This small molecule binds to this protein.
Small molecule (SMILES): CC[C@H](C)[C@H](NC(=O)[C@H](C)N)C(=O)N[C@@H](CC(C)C)C(=O)N[C@@H](CC1=NC=NC1)C(=O)N[C@@H](CCCN=C(N)N)C(=O)N[C@@H](CC(C)C)C(=O)N[C@@H](CC(C)C)C(=O)N[C@@H](CCC(N)=O)C(=O)N[C@@H](C)C=O

Sequence of chain 1.A:
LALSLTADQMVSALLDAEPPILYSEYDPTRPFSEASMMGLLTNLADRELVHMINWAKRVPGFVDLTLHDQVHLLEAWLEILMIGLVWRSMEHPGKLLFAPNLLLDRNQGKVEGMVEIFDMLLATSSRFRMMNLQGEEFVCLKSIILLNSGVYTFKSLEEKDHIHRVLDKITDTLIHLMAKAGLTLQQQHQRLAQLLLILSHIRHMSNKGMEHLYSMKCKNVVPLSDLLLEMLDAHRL

Binding-site contacts:
Ligand atom CD1 contacts residue VAL75 of chain 1.A at 3.5 Å (hydrophobic).
Ligand atom CD1 contacts residue LEU238 of chain 1.A at 4.2 Å (hydrophobic).
Ligand atom CA contacts residue VAL75 of chain 1.A at 4.0 Å (hydrophobic).
Ligand atom C contacts residue LYS61 of chain 1.A at 3.8 Å.
Ligand atom CB contacts residue LEU71 of chain 1.A at 3.6 Å (hydrophobic).
Ligand atom CD2 contacts residue VAL75 of chain 1.A at 3.5 Å (hydrophobic).
Ligand atom NE2 contacts residue LEU71 of chain 1.A at 2.9 Å.
Ligand atom CD contacts residue LEU71 of chain 1.A at 3.7 Å (hydrophobic).
Ligand atom CD1 contacts residue ASP237 of chain 1.A at 3.6 Å.
Ligand atom CG contacts residue LEU71 of chain 1.A at 3.5 Å (hydrophobic).
Ligand atom CD1 contacts residue GLN74 of chain 1.A at 3.9 Å.
Ligand atom CA contacts residue LYS61 of chain 1.A at 3.7 Å.
Ligand atom CG1 contacts residue GLU241 of chain 1.A at 3.5 Å.
Ligand atom N contacts residue LEU238 of chain 1.A at 4.0 Å.
Ligand atom CD1 contacts residue LEU238 of chain 1.A at 3.5 Å (hydrophobic).
Ligand atom CD1 contacts residue LEU71 of chain 1.A at 4.0 Å (hydrophobic).
Ligand atom CD2 contacts residue GLN74 of chain 1.A at 3.6 Å.
Ligand atom C contacts residue ILE57 of chain 1.A at 4.2 Å (hydrophobic).
Ligand atom CD2 contacts residue LEU78 of chain 1.A at 3.9 Å (hydrophobic).
Ligand atom N contacts residue GLU241 of chain 1.A at 3.1 Å (salt-bridge).
Ligand atom CD2 contacts residue ILE57 of chain 1.A at 4.0 Å (hydrophobic).
Ligand atom CG contacts residue ILE57 of chain 1.A at 4.2 Å (hydrophobic).
Ligand atom CD1 contacts residue ILE57 of chain 1.A at 3.5 Å (hydrophobic).
Ligand atom CB contacts residue GLU241 of chain 1.A at 3.9 Å.
Ligand atom NE2 contacts residue LEU71 of chain 1.A at 3.6 Å.
Ligand atom CB contacts residue LEU238 of chain 1.A at 4.0 Å (hydrophobic).
Ligand atom CB contacts residue ILE57 of chain 1.A at 4.0 Å (hydrophobic).
Ligand atom CD1 contacts residue GLU241 of chain 1.A at 3.8 Å.
Ligand atom O contacts residue LYS61 of chain 1.A at 2.9 Å (salt-bridge).
Ligand atom CA contacts residue GLU241 of chain 1.A at 4.0 Å.
Ligand atom N contacts residue ILE57 of chain 1.A at 4.2 Å.
Ligand atom CA contacts residue GLU241 of chain 1.A at 3.7 Å.
Ligand atom C contacts residue GLU241 of chain 1.A at 3.8 Å.
Ligand atom CD2 contacts residue LEU71 of chain 1.A at 3.3 Å (hydrophobic).
Ligand atom CD2 contacts residue MET242 of chain 1.A at 4.1 Å (hydrophobic).
Ligand atom CD1 contacts residue LEU78 of chain 1.A at 3.8 Å (hydrophobic).
Ligand atom CE1 contacts residue LEU71 of chain 1.A at 3.7 Å (hydrophobic).
Ligand atom CD2 contacts residue GLU79 of chain 1.A at 3.6 Å.
Ligand atom CG2 contacts residue LEU238 of chain 1.A at 3.7 Å (hydrophobic).
Ligand atom C contacts residue LYS61 of chain 1.A at 3.7 Å.